Sequence of chain 1.E:
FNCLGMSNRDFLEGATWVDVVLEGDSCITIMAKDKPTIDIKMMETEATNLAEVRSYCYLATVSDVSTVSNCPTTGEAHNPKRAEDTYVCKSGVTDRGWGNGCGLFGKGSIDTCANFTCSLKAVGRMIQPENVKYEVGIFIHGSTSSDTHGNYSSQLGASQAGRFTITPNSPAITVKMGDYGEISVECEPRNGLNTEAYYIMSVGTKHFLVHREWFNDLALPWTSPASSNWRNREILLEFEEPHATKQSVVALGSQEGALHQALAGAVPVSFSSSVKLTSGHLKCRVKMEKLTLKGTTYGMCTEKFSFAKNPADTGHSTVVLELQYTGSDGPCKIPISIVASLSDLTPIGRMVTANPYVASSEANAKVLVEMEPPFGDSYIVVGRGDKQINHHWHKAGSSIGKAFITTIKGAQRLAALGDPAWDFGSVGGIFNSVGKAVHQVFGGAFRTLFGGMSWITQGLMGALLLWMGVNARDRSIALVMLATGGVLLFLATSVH

The protein below binds the small molecule below.
Small molecule (SMILES): CC(=O)N[C@@H]1[C@@H](O)[C@H](O)[C@@H](CO)O[C@H]1O

Binding-site contacts:
Ligand atom O7 contacts residue ASN118 of chain 1.E at 3.0 Å (h-bond).
Ligand atom C4 contacts residue ASN118 of chain 1.E at 4.2 Å.
Ligand atom O7 contacts residue ASP67 of chain 1.E at 3.5 Å (salt-bridge).
Ligand atom O6 contacts residue PHE119 of chain 1.E at 4.0 Å.
Ligand atom C7 contacts residue ASN118 of chain 1.E at 3.1 Å.
Ligand atom C7 contacts residue TYR90 of chain 1.E at 4.1 Å (hydrophobic).
Ligand atom C5 contacts residue THR89 of chain 1.E at 4.2 Å.
Ligand atom C8 contacts residue ASP67 of chain 1.E at 4.0 Å.
Ligand atom O6 contacts residue THR120 of chain 1.E at 2.5 Å (h-bond).
Ligand atom C1 contacts residue THR89 of chain 1.E at 4.4 Å.
Ligand atom C1 contacts residue ASN118 of chain 1.E at 1.4 Å.
Ligand atom C6 contacts residue THR120 of chain 1.E at 3.4 Å.
Ligand atom O5 contacts residue SER66 of chain 1.E at 4.4 Å.
Ligand atom C8 contacts residue ASN118 of chain 1.E at 4.4 Å.
Ligand atom O5 contacts residue ASN118 of chain 1.E at 2.3 Å (h-bond).
Ligand atom C6 contacts residue THR89 of chain 1.E at 4.2 Å.
Ligand atom C8 contacts residue TYR90 of chain 1.E at 3.8 Å (hydrophobic).
Ligand atom O5 contacts residue PHE119 of chain 1.E at 3.8 Å.
Ligand atom C5 contacts residue PHE119 of chain 1.E at 4.4 Å (hydrophobic).
Ligand atom C5 contacts residue ASN118 of chain 1.E at 3.6 Å.
Ligand atom O7 contacts residue SER66 of chain 1.E at 3.5 Å.
Ligand atom C6 contacts residue PHE119 of chain 1.E at 3.8 Å (hydrophobic).
Ligand atom C2 contacts residue ASN118 of chain 1.E at 2.5 Å.
Ligand atom O4 contacts residue THR300 of chain 23.A at 4.5 Å.
Ligand atom O5 contacts residue THR120 of chain 1.E at 3.4 Å (h-bond).
Ligand atom C7 contacts residue ASP67 of chain 1.E at 3.9 Å.
Ligand atom C3 contacts residue ASN118 of chain 1.E at 3.8 Å.
Ligand atom N2 contacts residue ASN118 of chain 1.E at 2.9 Å (h-bond).
Ligand atom C1 contacts residue SER66 of chain 1.E at 4.5 Å.
Ligand atom O5 contacts residue THR89 of chain 1.E at 4.3 Å.
Ligand atom N2 contacts residue TYR90 of chain 1.E at 4.4 Å.
Ligand atom C5 contacts residue THR120 of chain 1.E at 4.0 Å.

Sequence of chain 23.A:
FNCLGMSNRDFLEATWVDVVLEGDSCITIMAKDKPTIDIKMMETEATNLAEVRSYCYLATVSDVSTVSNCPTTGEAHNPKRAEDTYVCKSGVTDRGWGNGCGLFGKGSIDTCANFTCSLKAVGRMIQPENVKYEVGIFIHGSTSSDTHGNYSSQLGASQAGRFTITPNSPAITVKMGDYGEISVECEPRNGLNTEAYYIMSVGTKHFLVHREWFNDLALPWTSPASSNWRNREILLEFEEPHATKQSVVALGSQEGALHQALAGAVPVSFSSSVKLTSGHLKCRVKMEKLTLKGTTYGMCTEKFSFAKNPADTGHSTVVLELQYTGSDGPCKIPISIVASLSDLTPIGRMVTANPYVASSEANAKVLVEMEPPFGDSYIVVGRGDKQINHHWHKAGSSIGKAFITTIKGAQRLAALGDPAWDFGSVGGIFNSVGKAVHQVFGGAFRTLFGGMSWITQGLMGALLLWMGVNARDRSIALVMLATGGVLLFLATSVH